Binding-site contacts:
Ligand atom OAE contacts residue VAL179 of chain 1.B at 3.2 Å.
Ligand atom CAP contacts residue LEU345 of chain 1.B at 3.8 Å (hydrophobic).
Ligand atom CAG contacts residue ARG215 of chain 1.B at 3.4 Å.
Ligand atom CAL contacts residue GLY273 of chain 1.B at 4.0 Å.
Ligand atom CAK contacts residue ILE272 of chain 1.B at 3.9 Å (hydrophobic).
Ligand atom CAN contacts residue LEU180 of chain 1.B at 4.0 Å (hydrophobic).
Ligand atom CAM contacts residue TRP183 of chain 1.B at 4.0 Å (hydrophobic).
Ligand atom CAK contacts residue TRP183 of chain 1.B at 3.9 Å (hydrophobic).
Ligand atom CAC contacts residue LEU345 of chain 1.B at 3.9 Å (hydrophobic).
Ligand atom OAE contacts residue ILE212 of chain 1.B at 3.0 Å.
Ligand atom CAJ contacts residue ASP269 of chain 1.B at 3.3 Å.
Ligand atom CAT contacts residue ILE272 of chain 1.B at 3.6 Å (hydrophobic).
Ligand atom OAD contacts residue LEU345 of chain 1.B at 3.6 Å.
Ligand atom CAL contacts residue SER90 of chain 1.B at 3.6 Å.
Ligand atom CAG contacts residue ILE272 of chain 1.B at 4.0 Å (hydrophobic).
Ligand atom OAD contacts residue VAL341 of chain 1.B at 3.9 Å.
Ligand atom CAO contacts residue GLY273 of chain 1.B at 3.8 Å.
Ligand atom CAH contacts residue ASP88 of chain 1.B at 3.9 Å.
Ligand atom CAI contacts residue VAL82 of chain 1.B at 3.7 Å (hydrophobic).
Ligand atom CAB contacts residue TRP183 of chain 1.B at 4.0 Å (hydrophobic).
Ligand atom CAJ contacts residue SER90 of chain 1.B at 3.5 Å.
Ligand atom CAA contacts residue LEU345 of chain 1.B at 4.0 Å (hydrophobic).
Ligand atom CAI contacts residue TRP183 of chain 1.B at 3.7 Å (hydrophobic).
Ligand atom OAF contacts residue GLY273 of chain 1.B at 3.2 Å.
Ligand atom CAQ contacts residue ARG215 of chain 1.B at 3.4 Å.
Ligand atom CAX contacts residue GLY273 of chain 1.B at 4.1 Å.
Ligand atom CAA contacts residue VAL341 of chain 1.B at 3.8 Å (hydrophobic).
Ligand atom CAI contacts residue VAL179 of chain 1.B at 3.8 Å (hydrophobic).
Ligand atom OAE contacts residue VAL82 of chain 1.B at 3.7 Å.
Ligand atom CAB contacts residue LEU91 of chain 1.B at 3.8 Å (hydrophobic).
Ligand atom CAA contacts residue HEM1 of chain 1.F at 3.6 Å.
Ligand atom OAE contacts residue ARG215 of chain 1.B at 2.7 Å (salt-bridge).
Ligand atom CAH contacts residue ASP269 of chain 1.B at 3.3 Å.
Ligand atom CAH contacts residue VAL268 of chain 1.B at 3.9 Å (hydrophobic).
Ligand atom CAS contacts residue SER90 of chain 1.B at 3.7 Å.
Ligand atom CAQ contacts residue VAL179 of chain 1.B at 3.5 Å (hydrophobic).
Ligand atom CAK contacts residue LEU180 of chain 1.B at 3.8 Å (hydrophobic).
Ligand atom CAG contacts residue VAL268 of chain 1.B at 3.9 Å (hydrophobic).
Ligand atom CAQ contacts residue VAL82 of chain 1.B at 3.6 Å (hydrophobic).
Ligand atom CAO contacts residue HEM1 of chain 1.F at 3.9 Å.

A small-molecule ligand and the protein it binds are described below.
Small molecule (SMILES): CC(=O)[C@@]1(O)CC[C@H]2[C@@H]3CCC4=CC(=O)CC[C@]4(C)[C@H]3CC[C@@]21C

Sequence of chain 1.B:
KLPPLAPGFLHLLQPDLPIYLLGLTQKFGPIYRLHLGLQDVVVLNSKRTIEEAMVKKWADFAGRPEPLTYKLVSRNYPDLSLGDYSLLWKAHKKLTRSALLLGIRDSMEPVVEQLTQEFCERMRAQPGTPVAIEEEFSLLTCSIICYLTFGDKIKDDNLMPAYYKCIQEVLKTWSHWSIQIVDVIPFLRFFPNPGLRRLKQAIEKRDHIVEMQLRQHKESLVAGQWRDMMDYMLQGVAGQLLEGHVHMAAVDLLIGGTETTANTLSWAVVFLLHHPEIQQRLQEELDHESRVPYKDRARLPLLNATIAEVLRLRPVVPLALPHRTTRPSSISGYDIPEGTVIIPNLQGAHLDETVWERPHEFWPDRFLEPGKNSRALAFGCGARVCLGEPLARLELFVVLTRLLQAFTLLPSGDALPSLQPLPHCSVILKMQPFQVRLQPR